Sequence of chain 1.C:
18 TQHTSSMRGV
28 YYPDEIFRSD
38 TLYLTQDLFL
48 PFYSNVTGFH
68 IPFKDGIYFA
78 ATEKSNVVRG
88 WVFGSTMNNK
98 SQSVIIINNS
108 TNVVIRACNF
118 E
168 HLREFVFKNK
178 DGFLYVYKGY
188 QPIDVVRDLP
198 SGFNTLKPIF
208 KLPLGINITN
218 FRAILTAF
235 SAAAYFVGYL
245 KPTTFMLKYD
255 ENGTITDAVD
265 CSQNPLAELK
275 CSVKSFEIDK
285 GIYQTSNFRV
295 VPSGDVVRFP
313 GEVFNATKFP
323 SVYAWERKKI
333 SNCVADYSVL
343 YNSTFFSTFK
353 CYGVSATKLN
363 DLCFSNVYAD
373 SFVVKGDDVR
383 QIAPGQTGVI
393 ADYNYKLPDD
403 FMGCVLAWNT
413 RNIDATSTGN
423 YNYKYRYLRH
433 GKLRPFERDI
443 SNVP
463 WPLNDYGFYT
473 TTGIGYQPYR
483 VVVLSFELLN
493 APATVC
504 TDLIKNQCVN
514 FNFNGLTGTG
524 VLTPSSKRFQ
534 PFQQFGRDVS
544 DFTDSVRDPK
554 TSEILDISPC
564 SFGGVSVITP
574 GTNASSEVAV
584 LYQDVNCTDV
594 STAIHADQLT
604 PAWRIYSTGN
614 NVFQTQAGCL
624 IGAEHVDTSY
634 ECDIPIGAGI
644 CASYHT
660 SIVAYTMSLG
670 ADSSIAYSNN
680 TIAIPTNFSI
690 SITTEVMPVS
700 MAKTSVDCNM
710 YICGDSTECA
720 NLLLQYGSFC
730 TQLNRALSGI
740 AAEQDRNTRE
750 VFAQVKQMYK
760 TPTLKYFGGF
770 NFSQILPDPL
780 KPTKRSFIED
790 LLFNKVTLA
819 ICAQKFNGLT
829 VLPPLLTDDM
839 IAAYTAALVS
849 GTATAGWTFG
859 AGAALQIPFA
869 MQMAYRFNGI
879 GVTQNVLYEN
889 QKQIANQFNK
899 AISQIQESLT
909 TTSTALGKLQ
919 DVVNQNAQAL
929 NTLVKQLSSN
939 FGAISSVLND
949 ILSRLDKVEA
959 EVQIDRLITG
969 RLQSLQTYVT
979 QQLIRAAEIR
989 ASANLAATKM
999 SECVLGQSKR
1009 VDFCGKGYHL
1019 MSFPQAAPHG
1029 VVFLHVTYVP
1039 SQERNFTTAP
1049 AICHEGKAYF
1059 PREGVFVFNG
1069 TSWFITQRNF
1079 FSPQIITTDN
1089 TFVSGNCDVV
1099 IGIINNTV

A protein and the small-molecule ligand that binds it are described below.
Small molecule (SMILES): CC(=O)N[C@@H]1[C@@H](O)[C@H](O)[C@@H](CO)O[C@H]1O

Sequence of chain 1.A:
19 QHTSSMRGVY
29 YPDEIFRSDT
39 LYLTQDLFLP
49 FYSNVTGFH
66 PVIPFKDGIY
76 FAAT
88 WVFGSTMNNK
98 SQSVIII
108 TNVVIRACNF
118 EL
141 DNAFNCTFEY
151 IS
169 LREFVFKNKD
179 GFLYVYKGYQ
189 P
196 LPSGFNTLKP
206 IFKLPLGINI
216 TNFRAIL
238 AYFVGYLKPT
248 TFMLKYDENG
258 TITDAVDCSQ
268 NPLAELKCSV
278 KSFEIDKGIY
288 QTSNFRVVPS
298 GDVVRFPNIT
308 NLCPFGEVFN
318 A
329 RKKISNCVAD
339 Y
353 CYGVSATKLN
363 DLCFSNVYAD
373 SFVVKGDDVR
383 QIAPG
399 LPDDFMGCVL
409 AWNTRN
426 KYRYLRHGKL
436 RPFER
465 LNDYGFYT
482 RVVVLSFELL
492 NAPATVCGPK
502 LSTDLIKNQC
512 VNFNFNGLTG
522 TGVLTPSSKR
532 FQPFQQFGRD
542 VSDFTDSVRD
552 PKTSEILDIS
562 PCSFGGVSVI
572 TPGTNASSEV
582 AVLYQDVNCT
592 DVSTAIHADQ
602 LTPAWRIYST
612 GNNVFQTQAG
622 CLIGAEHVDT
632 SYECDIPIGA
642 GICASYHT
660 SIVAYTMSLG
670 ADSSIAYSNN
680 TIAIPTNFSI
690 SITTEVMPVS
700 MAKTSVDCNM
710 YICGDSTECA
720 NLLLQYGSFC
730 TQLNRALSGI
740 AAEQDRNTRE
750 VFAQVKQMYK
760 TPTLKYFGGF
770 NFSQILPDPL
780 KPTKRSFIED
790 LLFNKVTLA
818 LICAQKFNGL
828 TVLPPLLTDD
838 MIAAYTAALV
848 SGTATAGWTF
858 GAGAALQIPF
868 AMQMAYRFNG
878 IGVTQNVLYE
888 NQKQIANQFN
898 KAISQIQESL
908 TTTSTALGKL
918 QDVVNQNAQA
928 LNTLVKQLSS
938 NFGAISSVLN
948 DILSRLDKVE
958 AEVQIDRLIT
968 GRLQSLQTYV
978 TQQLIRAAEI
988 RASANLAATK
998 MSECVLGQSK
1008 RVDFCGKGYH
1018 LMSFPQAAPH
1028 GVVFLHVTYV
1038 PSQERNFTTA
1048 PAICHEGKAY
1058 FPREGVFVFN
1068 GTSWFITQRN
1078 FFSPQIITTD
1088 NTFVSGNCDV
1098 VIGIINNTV

Binding-site contacts:
Ligand atom O7 contacts residue LYS434 of chain 1.A at 3.5 Å (salt-bridge).
Ligand atom N2 contacts residue ASN214 of chain 1.C at 2.9 Å (h-bond).
Ligand atom C5 contacts residue ASN214 of chain 1.C at 3.7 Å.
Ligand atom C8 contacts residue ARG436 of chain 1.A at 4.1 Å.
Ligand atom C2 contacts residue ASN214 of chain 1.C at 2.5 Å.
Ligand atom C7 contacts residue ASN214 of chain 1.C at 4.1 Å.
Ligand atom C4 contacts residue ASN214 of chain 1.C at 4.2 Å.
Ligand atom C7 contacts residue LYS434 of chain 1.A at 4.4 Å.
Ligand atom C3 contacts residue ASN214 of chain 1.C at 3.8 Å.
Ligand atom C1 contacts residue ASN214 of chain 1.C at 1.4 Å.
Ligand atom O5 contacts residue ASN214 of chain 1.C at 2.4 Å (h-bond).